The protein below binds the small molecule below.
Small molecule (SMILES): C=C(C(=O)Nc1ccccc1)c1cccnc1

Sequence of chain 2.A:
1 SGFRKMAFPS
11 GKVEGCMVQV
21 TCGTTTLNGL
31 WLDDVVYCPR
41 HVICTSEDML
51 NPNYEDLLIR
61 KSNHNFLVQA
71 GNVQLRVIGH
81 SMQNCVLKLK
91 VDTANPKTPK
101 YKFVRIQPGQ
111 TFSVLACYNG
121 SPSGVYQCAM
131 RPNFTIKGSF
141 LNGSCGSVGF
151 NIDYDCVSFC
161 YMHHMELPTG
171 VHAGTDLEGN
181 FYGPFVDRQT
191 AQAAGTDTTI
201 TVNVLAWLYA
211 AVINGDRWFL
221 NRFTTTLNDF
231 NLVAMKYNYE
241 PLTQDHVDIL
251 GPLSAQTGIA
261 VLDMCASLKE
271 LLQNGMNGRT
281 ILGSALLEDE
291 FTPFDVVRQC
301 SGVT

Binding-site contacts:
Ligand atom C6 contacts residue MET49 of chain 1.A at 3.3 Å (hydrophobic).
Ligand atom C6 contacts residue MET165 of chain 1.A at 3.5 Å (hydrophobic).
Ligand atom C2 contacts residue GLU166 of chain 1.A at 4.0 Å.
Ligand atom O contacts residue GLU166 of chain 1.A at 2.9 Å (salt-bridge).
Ligand atom C11 contacts residue LEU141 of chain 1.A at 3.6 Å (hydrophobic).
Ligand atom C5 contacts residue GLN189 of chain 1.A at 3.9 Å.
Ligand atom C7 contacts residue HIS41 of chain 1.A at 3.7 Å.
Ligand atom N1 contacts residue SER144 of chain 1.A at 4.0 Å.
Ligand atom C5 contacts residue MET49 of chain 1.A at 3.7 Å (hydrophobic).
Ligand atom C12 contacts residue LEU141 of chain 1.A at 3.8 Å (hydrophobic).
Ligand atom C11 contacts residue ASN142 of chain 1.A at 3.7 Å.
Ligand atom C11 contacts residue PHE140 of chain 1.A at 3.5 Å (hydrophobic).
Ligand atom C10 contacts residue GLU166 of chain 1.A at 4.0 Å.
Ligand atom C6 contacts residue ARG188 of chain 1.A at 3.5 Å.
Ligand atom C5 contacts residue ARG188 of chain 1.A at 3.9 Å.
Ligand atom N1 contacts residue GLU166 of chain 1.A at 3.6 Å.
Ligand atom C8 contacts residue HIS41 of chain 1.A at 3.4 Å.
Ligand atom C8 contacts residue MET49 of chain 1.A at 3.7 Å (hydrophobic).
Ligand atom N1 contacts residue PHE140 of chain 1.A at 4.0 Å.
Ligand atom C7 contacts residue MET49 of chain 1.A at 3.2 Å (hydrophobic).
Ligand atom N1 contacts residue HIS163 of chain 1.A at 2.8 Å (h-bond).
Ligand atom C13 contacts residue MET165 of chain 1.A at 4.0 Å (hydrophobic).
Ligand atom N contacts residue HIS164 of chain 1.A at 3.9 Å.
Ligand atom C12 contacts residue GLU166 of chain 1.A at 3.5 Å.
Ligand atom O contacts residue MET165 of chain 1.A at 3.4 Å.
Ligand atom C7 contacts residue ASP187 of chain 1.A at 4.1 Å.
Ligand atom C8 contacts residue HIS164 of chain 1.A at 3.3 Å.
Ligand atom C5 contacts residue MET165 of chain 1.A at 3.8 Å (hydrophobic).
Ligand atom C12 contacts residue PHE140 of chain 1.A at 3.2 Å (hydrophobic).
Ligand atom C contacts residue ASN142 of chain 1.A at 3.1 Å.
Ligand atom C13 contacts residue HIS163 of chain 1.A at 3.5 Å.
Ligand atom C6 contacts residue ASP187 of chain 1.A at 3.7 Å.
Ligand atom C10 contacts residue ASN142 of chain 1.A at 3.9 Å.
Ligand atom C13 contacts residue CYS145 of chain 1.A at 3.7 Å (hydrophobic).
Ligand atom C11 contacts residue GLU166 of chain 1.A at 3.6 Å.
Ligand atom C12 contacts residue HIS163 of chain 1.A at 3.8 Å.
Ligand atom C3 contacts residue HIS164 of chain 1.A at 3.9 Å.
Ligand atom C7 contacts residue HIS164 of chain 1.A at 4.0 Å.
Ligand atom C2 contacts residue HIS164 of chain 1.A at 4.1 Å.
Ligand atom C13 contacts residue GLU166 of chain 1.A at 3.6 Å.

Sequence of chain 1.A:
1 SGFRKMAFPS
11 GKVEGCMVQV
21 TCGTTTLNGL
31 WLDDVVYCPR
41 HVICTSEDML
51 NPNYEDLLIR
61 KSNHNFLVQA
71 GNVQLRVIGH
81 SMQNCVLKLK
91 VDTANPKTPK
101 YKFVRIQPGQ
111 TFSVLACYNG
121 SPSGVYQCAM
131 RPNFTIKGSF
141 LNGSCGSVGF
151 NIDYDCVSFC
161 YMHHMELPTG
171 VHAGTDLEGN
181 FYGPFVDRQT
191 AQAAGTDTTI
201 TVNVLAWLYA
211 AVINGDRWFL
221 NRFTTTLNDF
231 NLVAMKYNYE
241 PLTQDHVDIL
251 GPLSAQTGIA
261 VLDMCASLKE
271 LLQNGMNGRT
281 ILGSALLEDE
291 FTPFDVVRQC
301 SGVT